Binding-site contacts:
Ligand atom C6 contacts residue LEU532 of chain 1.A at 4.1 Å (hydrophobic).
Ligand atom O5 contacts residue GLU531 of chain 1.A at 3.3 Å (salt-bridge).
Ligand atom C2 contacts residue GLU531 of chain 1.A at 3.7 Å.
Ligand atom C1 contacts residue ASN392 of chain 1.A at 1.4 Å.
Ligand atom N2 contacts residue ASN392 of chain 1.A at 2.6 Å (h-bond).
Ligand atom C5 contacts residue GLU531 of chain 1.A at 3.9 Å.
Ligand atom C5 contacts residue ALA395 of chain 1.A at 4.0 Å (hydrophobic).
Ligand atom C1 contacts residue THR394 of chain 1.A at 4.4 Å.
Ligand atom C6 contacts residue THR394 of chain 1.A at 4.0 Å.
Ligand atom C5 contacts residue THR394 of chain 1.A at 3.9 Å.
Ligand atom O5 contacts residue ASN392 of chain 1.A at 2.3 Å (h-bond).
Ligand atom O5 contacts residue THR394 of chain 1.A at 4.1 Å.
Ligand atom C6 contacts residue ALA395 of chain 1.A at 3.8 Å (hydrophobic).
Ligand atom C3 contacts residue GLU531 of chain 1.A at 4.4 Å.
Ligand atom C7 contacts residue ASN392 of chain 1.A at 3.8 Å.
Ligand atom C1 contacts residue GLU531 of chain 1.A at 4.0 Å.
Ligand atom C5 contacts residue ASN392 of chain 1.A at 3.6 Å.
Ligand atom O6 contacts residue LEU532 of chain 1.A at 3.5 Å.
Ligand atom O7 contacts residue ASN392 of chain 1.A at 4.2 Å.
Ligand atom O6 contacts residue GLU531 of chain 1.A at 2.8 Å (salt-bridge).
Ligand atom O6 contacts residue ALA395 of chain 1.A at 3.9 Å.
Ligand atom C4 contacts residue GLU531 of chain 1.A at 3.8 Å.
Ligand atom C2 contacts residue ASN392 of chain 1.A at 2.4 Å.
Ligand atom C4 contacts residue ASN392 of chain 1.A at 4.1 Å.
Ligand atom C3 contacts residue ASN392 of chain 1.A at 3.7 Å.
Ligand atom C1 contacts residue ALA395 of chain 1.A at 4.3 Å (hydrophobic).
Ligand atom C6 contacts residue GLU531 of chain 1.A at 3.8 Å.
Ligand atom O5 contacts residue ALA395 of chain 1.A at 3.5 Å.

Sequence of chain 1.A:
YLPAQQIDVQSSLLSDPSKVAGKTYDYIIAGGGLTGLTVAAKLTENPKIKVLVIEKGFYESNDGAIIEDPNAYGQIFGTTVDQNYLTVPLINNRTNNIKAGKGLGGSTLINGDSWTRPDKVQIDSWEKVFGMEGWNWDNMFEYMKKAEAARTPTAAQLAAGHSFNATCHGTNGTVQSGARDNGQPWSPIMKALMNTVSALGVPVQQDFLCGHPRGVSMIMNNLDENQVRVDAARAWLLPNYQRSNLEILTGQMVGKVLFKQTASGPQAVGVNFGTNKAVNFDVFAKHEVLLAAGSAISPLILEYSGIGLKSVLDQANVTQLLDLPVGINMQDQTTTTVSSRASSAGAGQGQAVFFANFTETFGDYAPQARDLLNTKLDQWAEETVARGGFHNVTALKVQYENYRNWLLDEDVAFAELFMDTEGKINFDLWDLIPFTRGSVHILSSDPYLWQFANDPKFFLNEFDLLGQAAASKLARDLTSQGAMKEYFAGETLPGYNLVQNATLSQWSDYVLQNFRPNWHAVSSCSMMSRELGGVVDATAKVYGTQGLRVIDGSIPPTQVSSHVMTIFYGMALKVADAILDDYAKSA

The small molecule below binds the protein below.
Small molecule (SMILES): CC(=O)N[C@@H]1[C@@H](O)[C@H](O)[C@@H](CO)O[C@H]1O